Binding-site contacts:
Ligand atom C4 contacts residue HIS171 of chain 1.A at 3.6 Å.
Ligand atom O4 contacts residue MET204 of chain 1.A at 4.3 Å.
Ligand atom O4 contacts residue HIS171 of chain 1.A at 2.6 Å (h-bond).
Ligand atom O3 contacts residue MET204 of chain 1.A at 4.2 Å.
Ligand atom C4 contacts residue GLU241 of chain 1.A at 3.5 Å.
Ligand atom C2 contacts residue HIS171 of chain 1.A at 3.8 Å.
Ligand atom O5 contacts residue PHE174 of chain 1.A at 4.1 Å.
Ligand atom C6 contacts residue PHE174 of chain 1.A at 4.1 Å (hydrophobic).
Ligand atom C6 contacts residue HIS171 of chain 1.A at 3.8 Å.
Ligand atom C6 contacts residue TRP238 of chain 1.A at 3.5 Å (hydrophobic).
Ligand atom C4 contacts residue TRP238 of chain 1.A at 3.6 Å (hydrophobic).
Ligand atom C6 contacts residue TYR202 of chain 1.A at 3.6 Å (hydrophobic).
Ligand atom O1 contacts residue HIS171 of chain 1.A at 3.6 Å.
Ligand atom O6 contacts residue TYR202 of chain 1.A at 4.2 Å.
Ligand atom O3 contacts residue TRP238 of chain 1.A at 4.3 Å.
Ligand atom C5 contacts residue GLU241 of chain 1.A at 4.1 Å.
Ligand atom O4 contacts residue GLU241 of chain 1.A at 2.7 Å (salt-bridge).
Ligand atom O6 contacts residue TRP238 of chain 1.A at 3.3 Å (h-bond).
Ligand atom O6 contacts residue PHE174 of chain 1.A at 3.6 Å.
Ligand atom C1 contacts residue HIS171 of chain 1.A at 3.8 Å.
Ligand atom C5 contacts residue HIS171 of chain 1.A at 3.7 Å.
Ligand atom C3 contacts residue HIS171 of chain 1.A at 4.3 Å.
Ligand atom O1 contacts residue SER173 of chain 1.A at 3.8 Å.
Ligand atom O5 contacts residue HIS171 of chain 1.A at 3.0 Å (h-bond).
Ligand atom O6 contacts residue THR183 of chain 1.A at 2.6 Å (h-bond).
Ligand atom C3 contacts residue TRP238 of chain 1.A at 3.7 Å (hydrophobic).
Ligand atom O3 contacts residue UDP1 of chain 1.B at 3.2 Å (h-bond).
Ligand atom C5 contacts residue TRP238 of chain 1.A at 3.6 Å (hydrophobic).
Ligand atom C6 contacts residue GLU241 of chain 1.A at 3.4 Å.
Ligand atom C6 contacts residue THR183 of chain 1.A at 3.3 Å.

A protein and the small-molecule ligand that binds it are described below.
Small molecule (SMILES): OC[C@H]1O[C@@H](O)[C@H](O)[C@@H](O)[C@H]1O

Sequence of chain 1.A:
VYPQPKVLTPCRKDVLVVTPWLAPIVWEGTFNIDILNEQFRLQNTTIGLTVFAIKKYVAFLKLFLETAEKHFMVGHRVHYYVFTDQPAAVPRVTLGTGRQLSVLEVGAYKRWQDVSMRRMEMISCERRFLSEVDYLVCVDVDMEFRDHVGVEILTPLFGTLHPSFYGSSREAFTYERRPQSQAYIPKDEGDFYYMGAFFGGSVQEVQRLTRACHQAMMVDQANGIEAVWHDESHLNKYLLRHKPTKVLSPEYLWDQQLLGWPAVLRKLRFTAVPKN